The protein below binds the small molecule below.
Small molecule (SMILES): OC[C@H]1O[C@H](O)[C@@H](O)[C@@H](O)[C@@H]1O

Sequence of chain 1.D:
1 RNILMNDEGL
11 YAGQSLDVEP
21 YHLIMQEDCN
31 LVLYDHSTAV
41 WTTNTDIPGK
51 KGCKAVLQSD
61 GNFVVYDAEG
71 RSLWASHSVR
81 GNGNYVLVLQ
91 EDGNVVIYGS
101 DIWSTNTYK

Binding-site contacts:
Ligand atom C3 contacts residue ASN30 of chain 1.D at 4.5 Å.
Ligand atom O6 contacts residue THR42 of chain 1.D at 4.3 Å.
Ligand atom C2 contacts residue ASP28 of chain 1.D at 3.7 Å.
Ligand atom O4 contacts residue VAL32 of chain 1.D at 4.1 Å.
Ligand atom O2 contacts residue ASP28 of chain 1.D at 2.8 Å (salt-bridge).
Ligand atom O2 contacts residue GLN26 of chain 1.D at 3.4 Å (h-bond).
Ligand atom O4 contacts residue GLN26 of chain 1.D at 4.3 Å.
Ligand atom O4 contacts residue TYR34 of chain 1.D at 2.6 Å (h-bond).
Ligand atom C4 contacts residue GLN26 of chain 1.D at 4.2 Å.
Ligand atom C1 contacts residue ASP46 of chain 1.D at 4.0 Å.
Ligand atom C4 contacts residue ASN30 of chain 1.D at 3.9 Å.
Ligand atom O1 contacts residue ASN30 of chain 1.D at 4.3 Å.
Ligand atom O4 contacts residue ALA39 of chain 1.D at 3.9 Å.
Ligand atom C2 contacts residue GLN26 of chain 1.D at 4.2 Å.
Ligand atom O2 contacts residue ASN30 of chain 1.D at 3.0 Å (h-bond).
Ligand atom C6 contacts residue ASN30 of chain 1.D at 3.8 Å.
Ligand atom C5 contacts residue ASN30 of chain 1.D at 3.9 Å.
Ligand atom C6 contacts residue THR42 of chain 1.D at 4.2 Å.
Ligand atom C3 contacts residue GLN26 of chain 1.D at 3.9 Å.
Ligand atom O5 contacts residue ASP46 of chain 1.D at 4.3 Å.
Ligand atom O5 contacts residue ASN30 of chain 1.D at 3.4 Å (h-bond).
Ligand atom O3 contacts residue ASP28 of chain 1.D at 4.3 Å.
Ligand atom O3 contacts residue TYR34 of chain 1.D at 3.2 Å (h-bond).
Ligand atom C1 contacts residue ASN30 of chain 1.D at 4.2 Å.
Ligand atom O3 contacts residue GLN26 of chain 1.D at 2.9 Å (h-bond).
Ligand atom C3 contacts residue TYR34 of chain 1.D at 3.9 Å (hydrophobic).
Ligand atom O1 contacts residue ASP46 of chain 1.D at 2.7 Å (salt-bridge).
Ligand atom O2 contacts residue ASP46 of chain 1.D at 4.1 Å.
Ligand atom C6 contacts residue VAL32 of chain 1.D at 4.3 Å (hydrophobic).
Ligand atom C2 contacts residue ASN30 of chain 1.D at 4.0 Å.
Ligand atom C4 contacts residue TYR34 of chain 1.D at 3.5 Å (hydrophobic).
Ligand atom C4 contacts residue VAL32 of chain 1.D at 4.1 Å (hydrophobic).
Ligand atom O6 contacts residue ALA39 of chain 1.D at 4.3 Å.
Ligand atom C6 contacts residue ALA39 of chain 1.D at 4.1 Å (hydrophobic).
Ligand atom C2 contacts residue ASP46 of chain 1.D at 4.5 Å.